Sequence of chain 1.B:
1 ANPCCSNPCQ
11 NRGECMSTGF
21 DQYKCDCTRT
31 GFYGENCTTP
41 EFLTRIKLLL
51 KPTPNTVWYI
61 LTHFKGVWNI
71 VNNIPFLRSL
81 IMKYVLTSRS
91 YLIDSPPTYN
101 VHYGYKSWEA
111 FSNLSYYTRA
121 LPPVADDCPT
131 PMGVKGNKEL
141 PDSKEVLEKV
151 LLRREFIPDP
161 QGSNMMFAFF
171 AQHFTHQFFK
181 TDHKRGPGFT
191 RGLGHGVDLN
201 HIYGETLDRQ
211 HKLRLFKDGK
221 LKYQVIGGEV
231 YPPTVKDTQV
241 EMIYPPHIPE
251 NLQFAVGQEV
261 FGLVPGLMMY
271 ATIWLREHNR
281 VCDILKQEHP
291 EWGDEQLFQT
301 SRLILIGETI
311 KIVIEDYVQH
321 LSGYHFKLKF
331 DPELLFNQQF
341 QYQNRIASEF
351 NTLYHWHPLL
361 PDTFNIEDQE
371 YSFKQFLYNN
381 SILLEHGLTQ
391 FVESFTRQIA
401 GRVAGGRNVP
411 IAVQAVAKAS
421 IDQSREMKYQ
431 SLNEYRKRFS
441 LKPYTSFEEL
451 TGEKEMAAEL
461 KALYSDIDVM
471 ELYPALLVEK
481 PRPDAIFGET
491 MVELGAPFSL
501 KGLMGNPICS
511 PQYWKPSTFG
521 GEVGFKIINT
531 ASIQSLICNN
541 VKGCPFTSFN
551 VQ

Binding-site contacts:
Ligand atom C1 contacts residue ILE382 of chain 1.B at 4.2 Å (hydrophobic).
Ligand atom C2 contacts residue GLN375 of chain 1.B at 4.2 Å.
Ligand atom O7 contacts residue LYS374 of chain 1.B at 4.3 Å.
Ligand atom C6 contacts residue TYR371 of chain 1.B at 4.2 Å (hydrophobic).
Ligand atom O7 contacts residue GLN375 of chain 1.B at 3.5 Å.
Ligand atom O6 contacts residue SER381 of chain 1.B at 3.4 Å (h-bond).
Ligand atom C5 contacts residue ASN379 of chain 1.B at 3.6 Å.
Ligand atom O6 contacts residue GLU385 of chain 1.B at 4.1 Å.
Ligand atom C5 contacts residue SER381 of chain 1.B at 4.2 Å.
Ligand atom C4 contacts residue ASN379 of chain 1.B at 4.2 Å.
Ligand atom C1 contacts residue ASN379 of chain 1.B at 1.4 Å.
Ligand atom N2 contacts residue GLN375 of chain 1.B at 4.4 Å.
Ligand atom C1 contacts residue GLN375 of chain 1.B at 4.0 Å.
Ligand atom O5 contacts residue ASN379 of chain 1.B at 2.4 Å (h-bond).
Ligand atom C7 contacts residue ASN379 of chain 1.B at 3.7 Å.
Ligand atom C3 contacts residue ASN379 of chain 1.B at 3.8 Å.
Ligand atom C7 contacts residue GLN375 of chain 1.B at 4.3 Å.
Ligand atom O7 contacts residue ASN379 of chain 1.B at 4.1 Å.
Ligand atom N2 contacts residue ASN379 of chain 1.B at 2.9 Å (h-bond).
Ligand atom O5 contacts residue SER381 of chain 1.B at 4.5 Å.
Ligand atom C2 contacts residue ASN379 of chain 1.B at 2.5 Å.
Ligand atom C6 contacts residue ILE382 of chain 1.B at 4.1 Å (hydrophobic).
Ligand atom C5 contacts residue ILE382 of chain 1.B at 4.3 Å (hydrophobic).
Ligand atom O5 contacts residue ILE382 of chain 1.B at 3.4 Å.
Ligand atom O5 contacts residue GLN375 of chain 1.B at 4.4 Å.
Ligand atom O6 contacts residue ILE382 of chain 1.B at 3.8 Å.
Ligand atom C6 contacts residue SER381 of chain 1.B at 4.4 Å.

This small molecule binds to this protein.
Small molecule (SMILES): CC(=O)N[C@@H]1[C@@H](O)[C@H](O)[C@@H](CO)O[C@H]1O